Sequence of chain 1.D:
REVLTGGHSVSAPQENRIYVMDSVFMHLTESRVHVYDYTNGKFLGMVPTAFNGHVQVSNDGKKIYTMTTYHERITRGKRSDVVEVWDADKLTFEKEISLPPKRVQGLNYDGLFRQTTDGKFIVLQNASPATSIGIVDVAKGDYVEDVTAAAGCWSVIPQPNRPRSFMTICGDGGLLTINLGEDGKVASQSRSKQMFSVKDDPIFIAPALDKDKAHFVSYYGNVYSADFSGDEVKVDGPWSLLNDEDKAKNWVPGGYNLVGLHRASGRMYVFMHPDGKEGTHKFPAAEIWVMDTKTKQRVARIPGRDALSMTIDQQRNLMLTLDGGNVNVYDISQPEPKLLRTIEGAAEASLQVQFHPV

Binding-site contacts:
Ligand atom N1 contacts residue VAL111 of chain 1.A at 3.1 Å (h-bond).
Ligand atom CF1 contacts residue ASN112 of chain 1.A at 3.9 Å.
Ligand atom CD2 contacts residue ASP110 of chain 1.A at 4.0 Å.
Ligand atom O1 contacts residue GLY106 of chain 1.D at 3.4 Å.
Ligand atom CE1 contacts residue PHE25 of chain 1.D at 3.7 Å (hydrophobic).
Ligand atom CD1 contacts residue PHE25 of chain 1.D at 3.7 Å (hydrophobic).
Ligand atom CD1 contacts residue ASN112 of chain 1.A at 3.9 Å.
Ligand atom CD2 contacts residue PHE25 of chain 1.D at 4.2 Å (hydrophobic).
Ligand atom CD2 contacts residue ASP37 of chain 1.A at 3.8 Å.
Ligand atom CE1 contacts residue ASN112 of chain 1.A at 3.8 Å.
Ligand atom CD1 contacts residue PHE122 of chain 1.A at 4.0 Å (hydrophobic).
Ligand atom CZ contacts residue GLY106 of chain 1.D at 4.0 Å.
Ligand atom N1 contacts residue ASP37 of chain 1.A at 3.2 Å (salt-bridge).
Ligand atom N1 contacts residue ASN109 of chain 1.A at 3.5 Å (h-bond).
Ligand atom CZ contacts residue LEU28 of chain 1.D at 4.2 Å (hydrophobic).
Ligand atom CF1 contacts residue GLN105 of chain 1.D at 3.5 Å.
Ligand atom CG contacts residue PHE25 of chain 1.D at 4.0 Å (hydrophobic).
Ligand atom CD2 contacts residue ASN109 of chain 1.A at 4.0 Å.
Ligand atom CF1 contacts residue ASN52 of chain 1.D at 3.1 Å.
Ligand atom CF1 contacts residue GLY106 of chain 1.D at 3.2 Å.
Ligand atom CB contacts residue TRQ62 of chain 1.A at 3.2 Å.
Ligand atom CE1 contacts residue LEU28 of chain 1.D at 3.7 Å (hydrophobic).
Ligand atom CG contacts residue ASN112 of chain 1.A at 4.2 Å.
Ligand atom CE2 contacts residue VAL111 of chain 1.A at 4.0 Å (hydrophobic).
Ligand atom CE2 contacts residue GLY106 of chain 1.D at 3.8 Å.
Ligand atom CE2 contacts residue ASP110 of chain 1.A at 3.6 Å.
Ligand atom CG contacts residue VAL111 of chain 1.A at 3.7 Å (hydrophobic).
Ligand atom CF1 contacts residue LEU28 of chain 1.D at 4.0 Å (hydrophobic).
Ligand atom CB contacts residue VAL111 of chain 1.A at 3.9 Å (hydrophobic).
Ligand atom O1 contacts residue LEU28 of chain 1.D at 3.9 Å.
Ligand atom CD2 contacts residue VAL111 of chain 1.A at 3.5 Å (hydrophobic).
Ligand atom CB contacts residue ASP37 of chain 1.A at 3.0 Å.
Ligand atom O1 contacts residue ASN52 of chain 1.D at 3.5 Å.
Ligand atom N1 contacts residue TRQ62 of chain 1.A at 2.4 Å (h-bond).
Ligand atom CD2 contacts residue ASN112 of chain 1.A at 4.2 Å.
Ligand atom CZ contacts residue PHE25 of chain 1.D at 4.0 Å (hydrophobic).
Ligand atom CE2 contacts residue LEU107 of chain 1.D at 3.5 Å (hydrophobic).
Ligand atom O1 contacts residue GLN105 of chain 1.D at 4.1 Å.
Ligand atom O1 contacts residue LEU107 of chain 1.D at 4.2 Å.
Ligand atom CE2 contacts residue ASN112 of chain 1.A at 4.2 Å.

Sequence of chain 1.A:
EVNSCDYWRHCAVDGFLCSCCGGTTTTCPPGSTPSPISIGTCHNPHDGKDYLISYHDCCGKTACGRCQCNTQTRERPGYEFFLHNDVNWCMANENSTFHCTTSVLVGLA

This protein binds this small molecule.
Small molecule (SMILES): COc1ccc(CN)cc1